This small molecule binds to this protein.
Small molecule (SMILES): O=C(Nc1ccccc1)Nc1cccnc1

Binding-site contacts:
Ligand atom C8 contacts residue ILE247 of chain 1.B at 3.3 Å (hydrophobic).
Ligand atom N contacts residue HIS250 of chain 1.B at 3.8 Å.
Ligand atom C2 contacts residue LYS253 of chain 1.B at 4.1 Å.
Ligand atom C3 contacts residue HIS250 of chain 1.B at 4.2 Å.
Ligand atom C2 contacts residue LYS251 of chain 1.B at 3.6 Å.
Ligand atom C contacts residue PRO254 of chain 1.B at 4.0 Å (hydrophobic).
Ligand atom C10 contacts residue TYR339 of chain 1.B at 3.9 Å (hydrophobic).
Ligand atom C6 contacts residue HIS250 of chain 1.B at 3.8 Å.
Ligand atom C4 contacts residue LYS253 of chain 1.B at 3.8 Å.
Ligand atom C10 contacts residue VAL230 of chain 1.B at 4.2 Å (hydrophobic).
Ligand atom C1 contacts residue LYS253 of chain 1.B at 4.2 Å.
Ligand atom C7 contacts residue ILE247 of chain 1.B at 3.8 Å (hydrophobic).
Ligand atom C2 contacts residue HIS250 of chain 1.B at 3.7 Å.
Ligand atom C5 contacts residue HIS250 of chain 1.B at 4.1 Å.
Ligand atom N2 contacts residue ASP227 of chain 1.B at 3.6 Å.
Ligand atom N contacts residue PRO254 of chain 1.B at 4.0 Å.
Ligand atom C contacts residue HIS250 of chain 1.B at 3.5 Å.
Ligand atom N1 contacts residue PRO254 of chain 1.B at 3.9 Å.
Ligand atom C5 contacts residue ILE219 of chain 1.B at 4.1 Å (hydrophobic).
Ligand atom O contacts residue HIS250 of chain 1.B at 3.3 Å.
Ligand atom C1 contacts residue HIS250 of chain 1.B at 3.8 Å.
Ligand atom N1 contacts residue ILE247 of chain 1.B at 3.5 Å (h-bond).
Ligand atom N2 contacts residue VAL230 of chain 1.B at 3.9 Å.
Ligand atom C1 contacts residue GLU252 of chain 1.B at 3.5 Å.
Ligand atom C10 contacts residue ASP227 of chain 1.B at 3.2 Å.
Ligand atom O contacts residue ILE219 of chain 1.B at 3.8 Å.
Ligand atom C9 contacts residue ASP227 of chain 1.B at 4.0 Å.
Ligand atom N1 contacts residue HIS250 of chain 1.B at 4.0 Å.
Ligand atom C3 contacts residue LYS253 of chain 1.B at 4.1 Å.
Ligand atom C11 contacts residue TYR339 of chain 1.B at 3.3 Å (hydrophobic).
Ligand atom C contacts residue GLU252 of chain 1.B at 4.2 Å.
Ligand atom C6 contacts residue LYS253 of chain 1.B at 4.1 Å.
Ligand atom N2 contacts residue TYR339 of chain 1.B at 2.8 Å (h-bond).
Ligand atom C6 contacts residue ILE219 of chain 1.B at 3.7 Å (hydrophobic).
Ligand atom C11 contacts residue PRO254 of chain 1.B at 4.1 Å (hydrophobic).
Ligand atom N contacts residue GLU252 of chain 1.B at 3.1 Å (salt-bridge).
Ligand atom C2 contacts residue GLU252 of chain 1.B at 3.3 Å.
Ligand atom C9 contacts residue ILE247 of chain 1.B at 4.3 Å (hydrophobic).
Ligand atom C5 contacts residue LYS253 of chain 1.B at 4.0 Å.
Ligand atom C3 contacts residue LYS251 of chain 1.B at 3.5 Å.

Sequence of chain 1.B:
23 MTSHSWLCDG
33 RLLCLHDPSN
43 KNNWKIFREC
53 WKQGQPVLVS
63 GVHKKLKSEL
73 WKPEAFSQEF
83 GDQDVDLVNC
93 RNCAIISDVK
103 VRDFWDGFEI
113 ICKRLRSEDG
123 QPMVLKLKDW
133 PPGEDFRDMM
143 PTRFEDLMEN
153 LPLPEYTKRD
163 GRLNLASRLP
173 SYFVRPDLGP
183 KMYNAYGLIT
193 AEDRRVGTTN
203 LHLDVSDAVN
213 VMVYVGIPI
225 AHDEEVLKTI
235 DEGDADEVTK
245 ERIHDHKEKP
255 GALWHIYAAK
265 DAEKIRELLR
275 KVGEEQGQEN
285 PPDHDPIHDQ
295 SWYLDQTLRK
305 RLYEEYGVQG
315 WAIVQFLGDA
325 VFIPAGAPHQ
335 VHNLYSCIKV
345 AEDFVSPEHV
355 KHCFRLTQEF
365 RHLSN